This small molecule binds to this protein.
Small molecule (SMILES): O=C(O)[C@@H]1CCCN1

Sequence of chain 1.B:
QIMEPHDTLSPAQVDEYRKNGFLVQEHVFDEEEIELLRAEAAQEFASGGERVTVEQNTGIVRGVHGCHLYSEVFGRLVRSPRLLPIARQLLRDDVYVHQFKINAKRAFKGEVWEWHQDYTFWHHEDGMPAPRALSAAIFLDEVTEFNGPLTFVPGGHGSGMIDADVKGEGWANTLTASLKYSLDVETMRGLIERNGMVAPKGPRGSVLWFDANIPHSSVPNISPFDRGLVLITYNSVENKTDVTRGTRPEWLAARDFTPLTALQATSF

Binding-site contacts:
Ligand atom O contacts residue GLN99 of chain 1.B at 4.4 Å.
Ligand atom CA contacts residue GLN99 of chain 1.B at 3.5 Å.
Ligand atom C contacts residue GLN99 of chain 1.B at 3.6 Å.
Ligand atom OXT contacts residue ARG248 of chain 1.B at 2.9 Å (salt-bridge).
Ligand atom OXT contacts residue TRP122 of chain 1.B at 2.9 Å (h-bond).
Ligand atom CB contacts residue TRP122 of chain 1.B at 4.2 Å (hydrophobic).
Ligand atom CB contacts residue SIN1 of chain 1.G at 3.7 Å.
Ligand atom CG contacts residue SIN1 of chain 1.G at 3.6 Å.
Ligand atom CD contacts residue PHE121 of chain 1.B at 4.1 Å (hydrophobic).
Ligand atom C contacts residue ARG248 of chain 1.B at 3.6 Å.
Ligand atom CD contacts residue LEU179 of chain 1.B at 4.4 Å (hydrophobic).
Ligand atom CG contacts residue HIS116 of chain 1.B at 3.4 Å.
Ligand atom CB contacts residue GLN99 of chain 1.B at 3.9 Å.
Ligand atom CA contacts residue TRP122 of chain 1.B at 4.4 Å (hydrophobic).
Ligand atom CG contacts residue ASP118 of chain 1.B at 3.2 Å.
Ligand atom CB contacts residue LYS101 of chain 1.B at 4.3 Å.
Ligand atom CD contacts residue ASP118 of chain 1.B at 4.4 Å.
Ligand atom N contacts residue SIN1 of chain 1.G at 4.3 Å.
Ligand atom CD contacts residue THR174 of chain 1.B at 3.2 Å.
Ligand atom C contacts residue THR174 of chain 1.B at 4.2 Å.
Ligand atom CA contacts residue LYS101 of chain 1.B at 4.4 Å.
Ligand atom CD contacts residue SIN1 of chain 1.G at 3.8 Å.
Ligand atom CD contacts residue HIS116 of chain 1.B at 3.8 Å.
Ligand atom O contacts residue PHE121 of chain 1.B at 3.5 Å.
Ligand atom C contacts residue TRP122 of chain 1.B at 3.9 Å (hydrophobic).
Ligand atom CB contacts residue ASP118 of chain 1.B at 3.1 Å.
Ligand atom CA contacts residue THR174 of chain 1.B at 4.2 Å.
Ligand atom OXT contacts residue PHE121 of chain 1.B at 4.1 Å.
Ligand atom CG contacts residue THR174 of chain 1.B at 4.5 Å.
Ligand atom N contacts residue THR174 of chain 1.B at 2.9 Å (h-bond).
Ligand atom C contacts residue PHE121 of chain 1.B at 4.1 Å (hydrophobic).
Ligand atom OXT contacts residue GLN99 of chain 1.B at 2.9 Å (h-bond).
Ligand atom O contacts residue THR174 of chain 1.B at 3.3 Å.
Ligand atom CG contacts residue PHE121 of chain 1.B at 3.9 Å (hydrophobic).
Ligand atom CD contacts residue TRP113 of chain 1.B at 4.2 Å (hydrophobic).
Ligand atom O contacts residue ARG248 of chain 1.B at 2.9 Å (salt-bridge).
Ligand atom O contacts residue LEU175 of chain 1.B at 4.1 Å.
Ligand atom N contacts residue LEU175 of chain 1.B at 4.2 Å.